This protein binds this small molecule.
Small molecule (SMILES): CC(=O)N[C@@H]1[C@@H](O)[C@H](O)[C@@H](CO)O[C@H]1O

Binding-site contacts:
Ligand atom C2 contacts residue ASN259 of chain 51.F at 2.4 Å.
Ligand atom C1 contacts residue ASN259 of chain 51.F at 1.4 Å.
Ligand atom O7 contacts residue LYS181 of chain 51.E at 3.9 Å.
Ligand atom N2 contacts residue ASN259 of chain 51.F at 2.9 Å (h-bond).
Ligand atom O6 contacts residue LYS115 of chain 51.E at 4.4 Å.
Ligand atom C4 contacts residue ASN259 of chain 51.F at 4.2 Å.
Ligand atom O6 contacts residue THR116 of chain 51.E at 3.5 Å.
Ligand atom O5 contacts residue ASN259 of chain 51.F at 2.4 Å (h-bond).
Ligand atom C7 contacts residue ASN259 of chain 51.F at 3.1 Å.
Ligand atom O5 contacts residue THR116 of chain 51.E at 4.0 Å.
Ligand atom O7 contacts residue ASN259 of chain 51.F at 2.9 Å (h-bond).
Ligand atom C8 contacts residue ASN259 of chain 51.F at 4.4 Å.
Ligand atom C5 contacts residue ASN259 of chain 51.F at 3.7 Å.
Ligand atom C8 contacts residue LYS181 of chain 51.E at 4.1 Å.
Ligand atom C3 contacts residue ASN259 of chain 51.F at 3.8 Å.

Sequence of chain 51.E:
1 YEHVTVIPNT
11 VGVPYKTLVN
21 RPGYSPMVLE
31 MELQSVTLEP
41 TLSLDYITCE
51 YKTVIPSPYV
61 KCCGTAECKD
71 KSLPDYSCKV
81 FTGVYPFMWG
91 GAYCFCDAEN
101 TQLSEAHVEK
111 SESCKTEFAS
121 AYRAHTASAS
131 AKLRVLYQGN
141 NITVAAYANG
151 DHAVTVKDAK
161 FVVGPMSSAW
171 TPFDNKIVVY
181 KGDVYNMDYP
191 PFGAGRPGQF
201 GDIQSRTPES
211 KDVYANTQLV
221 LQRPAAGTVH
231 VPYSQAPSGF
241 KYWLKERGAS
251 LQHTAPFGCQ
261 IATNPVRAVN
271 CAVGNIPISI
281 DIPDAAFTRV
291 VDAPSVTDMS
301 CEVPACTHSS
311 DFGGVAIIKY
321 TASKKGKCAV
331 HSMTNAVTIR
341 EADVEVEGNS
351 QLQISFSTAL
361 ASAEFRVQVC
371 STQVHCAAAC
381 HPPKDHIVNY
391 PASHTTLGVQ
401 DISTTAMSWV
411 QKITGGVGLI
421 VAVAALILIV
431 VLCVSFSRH

Sequence of chain 51.F:
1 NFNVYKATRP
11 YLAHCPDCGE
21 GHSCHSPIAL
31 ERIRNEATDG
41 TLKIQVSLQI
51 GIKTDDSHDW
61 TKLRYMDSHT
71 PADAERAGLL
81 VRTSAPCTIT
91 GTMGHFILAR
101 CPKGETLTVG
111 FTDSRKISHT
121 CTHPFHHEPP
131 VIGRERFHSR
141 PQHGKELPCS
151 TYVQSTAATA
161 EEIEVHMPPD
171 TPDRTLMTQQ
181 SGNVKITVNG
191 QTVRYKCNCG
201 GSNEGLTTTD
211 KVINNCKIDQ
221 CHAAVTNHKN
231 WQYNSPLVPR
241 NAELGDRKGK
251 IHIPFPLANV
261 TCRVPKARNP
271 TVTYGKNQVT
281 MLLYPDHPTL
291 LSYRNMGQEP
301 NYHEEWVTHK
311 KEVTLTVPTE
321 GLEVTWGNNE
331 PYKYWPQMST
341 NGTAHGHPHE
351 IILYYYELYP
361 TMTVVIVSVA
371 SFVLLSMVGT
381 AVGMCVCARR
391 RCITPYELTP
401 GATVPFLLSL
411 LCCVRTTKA